Binding-site contacts:
Ligand atom C1B contacts residue MET57 of chain 2.J at 3.4 Å (hydrophobic).
Ligand atom O2B contacts residue SER168 of chain 2.J at 2.6 Å (h-bond).
Ligand atom ND contacts residue MET57 of chain 2.J at 3.4 Å (h-bond).
Ligand atom NC contacts residue MET57 of chain 2.J at 3.3 Å (h-bond).
Ligand atom CMA contacts residue HIS28 of chain 2.J at 3.6 Å.
Ligand atom NC contacts residue MET57 of chain 2.I at 3.0 Å (h-bond).
Ligand atom O1A contacts residue ARG20 of chain 2.I at 2.7 Å (salt-bridge).
Ligand atom CGA contacts residue ARG20 of chain 2.I at 3.3 Å.
Ligand atom CMD contacts residue MET31 of chain 2.I at 3.3 Å (hydrophobic).
Ligand atom O2B contacts residue ALA167 of chain 2.J at 3.6 Å.
Ligand atom CGB contacts residue LYS50 of chain 2.J at 3.6 Å.
Ligand atom FE contacts residue MET57 of chain 2.I at 2.4 Å.
Ligand atom C1B contacts residue MET57 of chain 2.I at 3.3 Å (hydrophobic).
Ligand atom CGD contacts residue MET31 of chain 2.I at 3.5 Å (hydrophobic).
Ligand atom O1D contacts residue ARG20 of chain 2.J at 3.4 Å (salt-bridge).
Ligand atom O1A contacts residue TYR35 of chain 2.J at 2.7 Å (h-bond).
Ligand atom NB contacts residue MET57 of chain 2.I at 2.8 Å (h-bond).
Ligand atom O2A contacts residue ARG20 of chain 2.I at 2.8 Å (salt-bridge).
Ligand atom O2C contacts residue SER168 of chain 2.J at 2.7 Å.
Ligand atom CBB contacts residue SER168 of chain 2.J at 3.5 Å.
Ligand atom O2D contacts residue TYR35 of chain 2.I at 3.0 Å (h-bond).
Ligand atom C4A contacts residue MET57 of chain 2.I at 3.4 Å (hydrophobic).
Ligand atom CBD contacts residue MET31 of chain 2.I at 3.4 Å (hydrophobic).
Ligand atom C1D contacts residue MET57 of chain 2.J at 3.3 Å (hydrophobic).
Ligand atom O2D contacts residue ARG20 of chain 2.J at 2.5 Å (salt-bridge).
Ligand atom O1D contacts residue HIS28 of chain 2.I at 3.0 Å.
Ligand atom CHB contacts residue MET57 of chain 2.J at 3.6 Å (hydrophobic).
Ligand atom O1B contacts residue LYS50 of chain 2.J at 2.5 Å (salt-bridge).
Ligand atom CMD contacts residue TYR35 of chain 2.I at 3.4 Å (hydrophobic).
Ligand atom CMD contacts residue GLU61 of chain 2.J at 3.5 Å.
Ligand atom CMB contacts residue GLU61 of chain 2.I at 3.5 Å.
Ligand atom FE contacts residue MET57 of chain 2.J at 2.4 Å.
Ligand atom CHB contacts residue MET57 of chain 2.I at 3.3 Å (hydrophobic).
Ligand atom ND contacts residue MET57 of chain 2.I at 3.0 Å.
Ligand atom CGD contacts residue ARG20 of chain 2.J at 3.3 Å.
Ligand atom NA contacts residue MET57 of chain 2.I at 3.5 Å (h-bond).
Ligand atom NB contacts residue MET57 of chain 2.J at 3.0 Å (h-bond).
Ligand atom NA contacts residue MET57 of chain 2.J at 3.2 Å (h-bond).
Ligand atom CHD contacts residue MET57 of chain 2.J at 3.4 Å (hydrophobic).
Ligand atom CMD contacts residue MET57 of chain 2.J at 3.4 Å (hydrophobic).

Sequence of chain 2.J:
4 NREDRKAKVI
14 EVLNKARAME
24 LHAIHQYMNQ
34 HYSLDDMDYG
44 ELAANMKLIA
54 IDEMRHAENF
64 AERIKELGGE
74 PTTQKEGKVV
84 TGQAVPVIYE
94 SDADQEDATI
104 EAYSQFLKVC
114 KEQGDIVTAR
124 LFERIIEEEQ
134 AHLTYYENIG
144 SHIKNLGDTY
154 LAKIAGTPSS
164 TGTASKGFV

Sequence of chain 2.I:
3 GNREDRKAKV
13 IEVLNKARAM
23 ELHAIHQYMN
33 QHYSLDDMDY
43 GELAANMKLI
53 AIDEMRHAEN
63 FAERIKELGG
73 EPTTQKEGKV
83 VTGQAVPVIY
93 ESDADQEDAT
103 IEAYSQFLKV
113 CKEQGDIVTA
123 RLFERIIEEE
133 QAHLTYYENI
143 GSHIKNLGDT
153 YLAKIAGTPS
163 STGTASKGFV

The small molecule below binds the protein below.
Small molecule (SMILES): CC1=C(CCC(=O)O)C2=Cc3c(CCC(=O)O)c(C)c4n3[Fe@]35n6c(c(C)c(CCC(=O)O)c6=CC1=[N+]23)=CC1=[N+]5C(=C4)C(C)=C1CCC(=O)O